The protein below binds the small molecule below.
Small molecule (SMILES): COCc1nnc(N)s1

Sequence of chain 1.A:
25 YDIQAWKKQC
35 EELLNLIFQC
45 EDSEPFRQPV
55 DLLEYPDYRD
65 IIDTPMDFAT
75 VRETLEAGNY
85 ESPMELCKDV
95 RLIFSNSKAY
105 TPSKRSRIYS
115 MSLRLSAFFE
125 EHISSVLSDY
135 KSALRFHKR

Binding-site contacts:
Ligand atom C1 contacts residue VAL54 of chain 1.A at 3.6 Å (hydrophobic).
Ligand atom C1 contacts residue TYR59 of chain 1.A at 3.9 Å (hydrophobic).
Ligand atom N2 contacts residue SER101 of chain 1.A at 4.3 Å.
Ligand atom C3 contacts residue ILE112 of chain 1.A at 3.6 Å (hydrophobic).
Ligand atom C3 contacts residue THR105 of chain 1.A at 3.7 Å.
Ligand atom C contacts residue ILE112 of chain 1.A at 4.0 Å (hydrophobic).
Ligand atom S contacts residue TYR59 of chain 1.A at 3.6 Å.
Ligand atom N1 contacts residue SER101 of chain 1.A at 3.1 Å (h-bond).
Ligand atom N2 contacts residue TYR113 of chain 1.A at 4.3 Å.
Ligand atom N1 contacts residue THR105 of chain 1.A at 3.6 Å.
Ligand atom N1 contacts residue TYR104 of chain 1.A at 4.2 Å.
Ligand atom C contacts residue VAL54 of chain 1.A at 3.8 Å (hydrophobic).
Ligand atom O contacts residue TYR59 of chain 1.A at 4.2 Å.
Ligand atom C1 contacts residue TYR104 of chain 1.A at 4.4 Å (hydrophobic).
Ligand atom O contacts residue PRO49 of chain 1.A at 4.1 Å.
Ligand atom C2 contacts residue TYR104 of chain 1.A at 3.9 Å (hydrophobic).
Ligand atom S contacts residue ILE112 of chain 1.A at 3.6 Å.
Ligand atom N2 contacts residue ILE112 of chain 1.A at 3.9 Å.
Ligand atom O contacts residue ILE112 of chain 1.A at 4.5 Å.
Ligand atom N2 contacts residue SER110 of chain 1.A at 3.4 Å (h-bond).
Ligand atom C2 contacts residue ILE112 of chain 1.A at 4.1 Å (hydrophobic).
Ligand atom C contacts residue PHE50 of chain 1.A at 3.8 Å (hydrophobic).
Ligand atom O contacts residue VAL54 of chain 1.A at 3.6 Å.
Ligand atom N contacts residue TYR104 of chain 1.A at 4.0 Å.
Ligand atom S contacts residue TYR104 of chain 1.A at 4.0 Å.
Ligand atom N contacts residue SER101 of chain 1.A at 3.8 Å.
Ligand atom C3 contacts residue TYR104 of chain 1.A at 4.2 Å (hydrophobic).
Ligand atom N contacts residue ILE112 of chain 1.A at 4.0 Å.
Ligand atom N2 contacts residue THR105 of chain 1.A at 2.9 Å (h-bond).
Ligand atom C contacts residue PRO49 of chain 1.A at 3.4 Å (hydrophobic).
Ligand atom C3 contacts residue SER101 of chain 1.A at 4.1 Å.
Ligand atom N1 contacts residue ILE112 of chain 1.A at 3.7 Å.
Ligand atom C1 contacts residue TYR62 of chain 1.A at 4.2 Å (hydrophobic).